The protein below binds the small molecule below.
Small molecule (SMILES): CC(=O)N[C@H]1[C@H](O[C@H]2[C@H](O)[C@@H](NC(C)=O)CO[C@@H]2CO)O[C@H](CO)[C@@H](O[C@@H]2O[C@H](CO[C@H]3O[C@H](CO)[C@@H](O)[C@H](O)[C@@H]3O)[C@@H](O)[C@H](O[C@H]3O[C@H](CO)[C@@H](O)[C@H](O)[C@@H]3O)[C@@H]2O)[C@@H]1O

Sequence of chain 1.A:
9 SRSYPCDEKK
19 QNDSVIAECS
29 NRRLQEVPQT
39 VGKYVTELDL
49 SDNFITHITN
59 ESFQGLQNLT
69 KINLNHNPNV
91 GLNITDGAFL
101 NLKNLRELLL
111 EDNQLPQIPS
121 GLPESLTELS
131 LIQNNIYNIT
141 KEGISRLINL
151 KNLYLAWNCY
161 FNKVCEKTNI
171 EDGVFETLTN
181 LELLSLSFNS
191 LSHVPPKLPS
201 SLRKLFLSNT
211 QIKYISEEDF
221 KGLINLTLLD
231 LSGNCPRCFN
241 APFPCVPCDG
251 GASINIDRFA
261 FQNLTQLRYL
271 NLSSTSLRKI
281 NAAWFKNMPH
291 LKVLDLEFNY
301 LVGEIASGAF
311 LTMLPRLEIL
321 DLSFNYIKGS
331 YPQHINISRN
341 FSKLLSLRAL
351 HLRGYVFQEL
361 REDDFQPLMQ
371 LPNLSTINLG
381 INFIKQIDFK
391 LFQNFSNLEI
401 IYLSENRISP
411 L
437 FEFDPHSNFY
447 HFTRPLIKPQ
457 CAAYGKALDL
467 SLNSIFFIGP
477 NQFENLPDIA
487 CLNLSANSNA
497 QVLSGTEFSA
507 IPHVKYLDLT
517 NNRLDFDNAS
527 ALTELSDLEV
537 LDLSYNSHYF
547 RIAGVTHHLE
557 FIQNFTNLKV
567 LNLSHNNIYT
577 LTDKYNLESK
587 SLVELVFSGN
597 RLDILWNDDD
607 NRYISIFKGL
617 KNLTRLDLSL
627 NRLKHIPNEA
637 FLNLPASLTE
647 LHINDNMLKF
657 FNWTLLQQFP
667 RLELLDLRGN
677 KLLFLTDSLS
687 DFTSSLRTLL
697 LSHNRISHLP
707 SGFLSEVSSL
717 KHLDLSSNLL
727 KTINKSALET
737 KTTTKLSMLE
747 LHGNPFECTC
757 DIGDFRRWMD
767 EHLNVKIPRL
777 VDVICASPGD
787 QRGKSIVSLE

Binding-site contacts:
Ligand atom O7 contacts residue LYS204 of chain 1.A at 3.4 Å (salt-bridge).
Ligand atom C8 contacts residue LEU228 of chain 1.A at 3.7 Å (hydrophobic).
Ligand atom O6 contacts residue ASP440 of chain 1.A at 2.8 Å (salt-bridge).
Ligand atom O7 contacts residue PHE445 of chain 1.A at 3.3 Å (h-bond).
Ligand atom O7 contacts residue LEU228 of chain 1.A at 3.7 Å.
Ligand atom O5 contacts residue ASN271 of chain 1.A at 2.4 Å (h-bond).
Ligand atom O7 contacts residue TYR446 of chain 1.A at 3.1 Å.
Ligand atom C2 contacts residue ASN444 of chain 1.A at 3.6 Å.
Ligand atom C6 contacts residue HIS442 of chain 1.A at 3.6 Å.
Ligand atom C6 contacts residue ASP440 of chain 1.A at 3.1 Å.
Ligand atom C2 contacts residue HIS442 of chain 1.A at 3.5 Å.
Ligand atom N2 contacts residue ASN271 of chain 1.A at 2.7 Å (h-bond).
Ligand atom N2 contacts residue ASP230 of chain 1.A at 2.8 Å (salt-bridge).
Ligand atom O5 contacts residue HIS442 of chain 1.A at 3.7 Å.
Ligand atom C6 contacts residue LEU228 of chain 1.A at 3.8 Å (hydrophobic).
Ligand atom C1 contacts residue HIS442 of chain 1.A at 3.8 Å.
Ligand atom C3 contacts residue ASP230 of chain 1.A at 3.8 Å.
Ligand atom C7 contacts residue LEU228 of chain 1.A at 3.6 Å (hydrophobic).
Ligand atom O6 contacts residue HIS442 of chain 1.A at 3.8 Å.
Ligand atom N2 contacts residue SER232 of chain 1.A at 3.7 Å.
Ligand atom C7 contacts residue ASN271 of chain 1.A at 3.5 Å.
Ligand atom C2 contacts residue ASN271 of chain 1.A at 2.3 Å.
Ligand atom C7 contacts residue TYR446 of chain 1.A at 3.9 Å (hydrophobic).
Ligand atom C1 contacts residue ASN271 of chain 1.A at 1.4 Å.
Ligand atom C7 contacts residue ASP230 of chain 1.A at 3.7 Å.
Ligand atom C1 contacts residue ASP230 of chain 1.A at 3.7 Å.
Ligand atom O7 contacts residue ASN271 of chain 1.A at 3.6 Å (h-bond).
Ligand atom O6 contacts residue HIS442 of chain 1.A at 3.7 Å.
Ligand atom C7 contacts residue SER232 of chain 1.A at 3.8 Å.
Ligand atom C8 contacts residue ASP230 of chain 1.A at 3.7 Å.
Ligand atom O4 contacts residue PHE206 of chain 1.A at 3.6 Å.
Ligand atom O3 contacts residue ASN444 of chain 1.A at 3.6 Å.
Ligand atom C6 contacts residue SER443 of chain 1.A at 3.7 Å.
Ligand atom C5 contacts residue ASN271 of chain 1.A at 3.6 Å.
Ligand atom C8 contacts residue TYR269 of chain 1.A at 3.7 Å (hydrophobic).
Ligand atom O7 contacts residue ASN444 of chain 1.A at 3.2 Å (h-bond).
Ligand atom C6 contacts residue HIS442 of chain 1.A at 3.5 Å.
Ligand atom C8 contacts residue PHE445 of chain 1.A at 3.6 Å (hydrophobic).
Ligand atom C3 contacts residue ASN271 of chain 1.A at 3.7 Å.
Ligand atom C2 contacts residue ASP230 of chain 1.A at 3.6 Å.